Sequence of chain 1.B:
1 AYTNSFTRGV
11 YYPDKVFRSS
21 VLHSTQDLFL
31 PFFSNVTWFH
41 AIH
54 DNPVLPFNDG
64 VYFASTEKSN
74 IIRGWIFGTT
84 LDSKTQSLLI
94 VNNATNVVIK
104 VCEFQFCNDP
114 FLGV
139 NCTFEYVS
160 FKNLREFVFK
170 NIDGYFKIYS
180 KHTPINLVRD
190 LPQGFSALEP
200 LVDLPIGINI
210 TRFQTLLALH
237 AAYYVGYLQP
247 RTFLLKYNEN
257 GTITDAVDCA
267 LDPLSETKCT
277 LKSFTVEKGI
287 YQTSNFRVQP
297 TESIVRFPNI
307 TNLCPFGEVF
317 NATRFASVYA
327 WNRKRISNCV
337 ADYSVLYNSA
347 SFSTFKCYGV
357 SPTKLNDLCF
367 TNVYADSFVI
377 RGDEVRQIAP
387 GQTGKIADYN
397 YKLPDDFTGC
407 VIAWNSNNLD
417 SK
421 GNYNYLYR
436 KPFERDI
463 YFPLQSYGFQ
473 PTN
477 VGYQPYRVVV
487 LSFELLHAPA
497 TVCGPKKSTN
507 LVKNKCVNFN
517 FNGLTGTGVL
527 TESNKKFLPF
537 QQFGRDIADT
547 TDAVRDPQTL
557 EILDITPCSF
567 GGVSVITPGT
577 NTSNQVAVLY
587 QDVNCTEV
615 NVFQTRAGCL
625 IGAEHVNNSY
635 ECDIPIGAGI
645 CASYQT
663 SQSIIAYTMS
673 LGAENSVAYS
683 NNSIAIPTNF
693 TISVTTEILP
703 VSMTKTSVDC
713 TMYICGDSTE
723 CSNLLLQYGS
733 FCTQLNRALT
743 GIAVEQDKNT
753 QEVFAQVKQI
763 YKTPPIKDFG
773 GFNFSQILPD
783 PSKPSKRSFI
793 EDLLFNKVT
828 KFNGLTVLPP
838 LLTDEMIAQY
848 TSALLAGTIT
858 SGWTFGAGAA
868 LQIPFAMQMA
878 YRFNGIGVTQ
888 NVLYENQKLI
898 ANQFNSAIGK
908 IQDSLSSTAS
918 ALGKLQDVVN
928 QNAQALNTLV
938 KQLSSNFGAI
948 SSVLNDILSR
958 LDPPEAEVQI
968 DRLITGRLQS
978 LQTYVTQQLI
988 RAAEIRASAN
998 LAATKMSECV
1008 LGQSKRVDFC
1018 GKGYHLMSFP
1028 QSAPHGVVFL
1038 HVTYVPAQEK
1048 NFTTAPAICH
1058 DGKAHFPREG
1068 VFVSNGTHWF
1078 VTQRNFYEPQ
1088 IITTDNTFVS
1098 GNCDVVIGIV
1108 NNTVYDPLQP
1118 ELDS

This protein binds this small molecule.
Small molecule (SMILES): CC(=O)N[C@@H]1[C@@H](O)[C@H](O)[C@@H](CO)O[C@H]1O

Binding-site contacts:
Ligand atom O7 contacts residue ASN684 of chain 1.B at 4.0 Å.
Ligand atom C3 contacts residue ASN683 of chain 1.B at 4.1 Å.
Ligand atom C2 contacts residue ASN683 of chain 1.B at 2.8 Å.
Ligand atom C7 contacts residue ASN684 of chain 1.B at 4.4 Å.
Ligand atom C8 contacts residue ASN684 of chain 1.B at 3.5 Å.
Ligand atom O7 contacts residue ASN683 of chain 1.B at 3.1 Å (h-bond).
Ligand atom C5 contacts residue ASN683 of chain 1.B at 3.9 Å.
Ligand atom O5 contacts residue ASN683 of chain 1.B at 2.6 Å (h-bond).
Ligand atom C1 contacts residue ASN683 of chain 1.B at 1.8 Å.
Ligand atom C8 contacts residue ASN683 of chain 1.B at 4.3 Å.
Ligand atom N2 contacts residue ASN683 of chain 1.B at 3.2 Å (h-bond).
Ligand atom C7 contacts residue ASN683 of chain 1.B at 3.3 Å.